This protein binds this small molecule.
Small molecule (SMILES): CC(C)C[C@@H](C=O)NC(=O)[C@H](CC(C)C)NC(=O)[C@H](CC(C)C)NC(=O)OCc1ccccc1

Binding-site contacts:
Ligand atom C6 contacts residue ILE127 of chain 1.W at 3.5 Å (hydrophobic).
Ligand atom O31 contacts residue THR48 of chain 1.V at 3.1 Å.
Ligand atom C12 contacts residue THR21 of chain 1.V at 3.0 Å.
Ligand atom C20 contacts residue GLY45 of chain 1.V at 3.0 Å.
Ligand atom C21 contacts residue CYS31 of chain 1.V at 3.8 Å (hydrophobic).
Ligand atom C18 contacts residue GLY47 of chain 1.V at 3.4 Å.
Ligand atom O32 contacts residue GLU22 of chain 1.V at 3.5 Å.
Ligand atom O33 contacts residue GLY47 of chain 1.V at 2.7 Å (h-bond).
Ligand atom N13 contacts residue THR21 of chain 1.V at 2.9 Å (h-bond).
Ligand atom C24 contacts residue GLY47 of chain 1.V at 3.1 Å.
Ligand atom N16 contacts residue THR1 of chain 1.V at 3.1 Å (h-bond).
Ligand atom C22 contacts residue GLY47 of chain 1.V at 2.7 Å.
Ligand atom C9 contacts residue ASP125 of chain 1.W at 2.8 Å.
Ligand atom O31 contacts residue ILE127 of chain 1.W at 3.2 Å.
Ligand atom O31 contacts residue ASP125 of chain 1.W at 2.9 Å (salt-bridge).
Ligand atom C20 contacts residue ALA46 of chain 1.V at 3.8 Å (hydrophobic).
Ligand atom O32 contacts residue THR21 of chain 1.V at 3.0 Å (h-bond).
Ligand atom C19 contacts residue ALA49 of chain 1.V at 3.5 Å (hydrophobic).
Ligand atom C14 contacts residue THR21 of chain 1.V at 3.8 Å.
Ligand atom O8 contacts residue ASP125 of chain 1.W at 2.7 Å (salt-bridge).
Ligand atom C5 contacts residue LEU126 of chain 1.W at 3.5 Å (hydrophobic).
Ligand atom C5 contacts residue ILE127 of chain 1.W at 3.5 Å (hydrophobic).
Ligand atom C17 contacts residue THR1 of chain 1.V at 2.8 Å.
Ligand atom C19 contacts residue GLY47 of chain 1.V at 3.5 Å.
Ligand atom C22 contacts residue THR1 of chain 1.V at 2.9 Å.
Ligand atom C17 contacts residue GLY47 of chain 1.V at 3.6 Å.
Ligand atom N10 contacts residue ASP125 of chain 1.W at 3.8 Å.
Ligand atom C20 contacts residue LYS33 of chain 1.V at 3.4 Å.
Ligand atom C32 contacts residue CYS129 of chain 1.W at 3.7 Å (hydrophobic).
Ligand atom O33 contacts residue THR1 of chain 1.V at 2.5 Å (h-bond).
Ligand atom C4 contacts residue LEU126 of chain 1.W at 3.8 Å (hydrophobic).
Ligand atom C33 contacts residue ALA20 of chain 1.V at 3.5 Å (hydrophobic).
Ligand atom C20 contacts residue THR1 of chain 1.V at 3.6 Å.
Ligand atom C15 contacts residue THR21 of chain 1.V at 3.5 Å.
Ligand atom C18 contacts residue ALA49 of chain 1.V at 3.5 Å (hydrophobic).
Ligand atom C32 contacts residue ASP125 of chain 1.W at 3.4 Å.
Ligand atom O34 contacts residue THR21 of chain 1.V at 2.5 Å (h-bond).
Ligand atom O33 contacts residue ALA46 of chain 1.V at 3.5 Å.
Ligand atom C21 contacts residue ALA49 of chain 1.V at 3.3 Å (hydrophobic).
Ligand atom C4 contacts residue ILE127 of chain 1.W at 3.7 Å (hydrophobic).

Sequence of chain 1.W:
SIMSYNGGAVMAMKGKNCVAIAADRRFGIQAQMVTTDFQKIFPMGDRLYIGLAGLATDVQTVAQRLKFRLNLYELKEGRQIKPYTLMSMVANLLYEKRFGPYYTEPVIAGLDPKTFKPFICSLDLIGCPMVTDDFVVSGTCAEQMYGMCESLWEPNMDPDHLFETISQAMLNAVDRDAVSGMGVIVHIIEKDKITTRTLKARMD

Sequence of chain 1.V:
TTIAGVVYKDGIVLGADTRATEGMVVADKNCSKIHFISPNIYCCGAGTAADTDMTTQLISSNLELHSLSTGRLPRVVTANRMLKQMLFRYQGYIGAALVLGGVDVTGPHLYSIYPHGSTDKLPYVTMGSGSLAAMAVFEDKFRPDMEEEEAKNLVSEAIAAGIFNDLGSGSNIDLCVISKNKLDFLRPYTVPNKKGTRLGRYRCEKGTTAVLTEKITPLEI